Sequence of chain 42.C:
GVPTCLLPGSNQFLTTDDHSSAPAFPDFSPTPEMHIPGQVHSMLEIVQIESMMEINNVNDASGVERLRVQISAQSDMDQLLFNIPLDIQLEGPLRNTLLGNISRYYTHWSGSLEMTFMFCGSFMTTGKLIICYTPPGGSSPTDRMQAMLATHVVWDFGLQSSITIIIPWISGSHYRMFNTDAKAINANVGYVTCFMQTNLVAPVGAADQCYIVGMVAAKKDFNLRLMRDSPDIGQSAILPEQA

Binding-site contacts:
Ligand atom O1B contacts residue TRP97 of chain 42.A at 3.6 Å.
Ligand atom O1A contacts residue ALA149 of chain 42.A at 3.7 Å.
Ligand atom C3B contacts residue LEU226 of chain 42.A at 3.5 Å (hydrophobic).
Ligand atom C3B contacts residue ILE123 of chain 42.A at 3.9 Å (hydrophobic).
Ligand atom C5B contacts residue ILE188 of chain 42.A at 3.6 Å (hydrophobic).
Ligand atom C5A contacts residue PRO173 of chain 42.A at 3.5 Å (hydrophobic).
Ligand atom C31 contacts residue ASN199 of chain 42.A at 3.4 Å.
Ligand atom C2C contacts residue THR101 of chain 42.A at 3.8 Å.
Ligand atom O1 contacts residue MET223 of chain 42.A at 3.6 Å (h-bond).
Ligand atom C4B contacts residue LEU226 of chain 42.A at 3.9 Å (hydrophobic).
Ligand atom O1 contacts residue TYR197 of chain 42.A at 3.9 Å.
Ligand atom C7C contacts residue LEU99 of chain 42.A at 3.5 Å (hydrophobic).
Ligand atom C4A contacts residue TYR151 of chain 42.A at 3.8 Å (hydrophobic).
Ligand atom N2 contacts residue ASN221 of chain 42.A at 3.9 Å.
Ligand atom C5A contacts residue VAL175 of chain 42.A at 3.9 Å (hydrophobic).
Ligand atom C3 contacts residue TYR197 of chain 42.A at 3.7 Å (hydrophobic).
Ligand atom C1B contacts residue LEU99 of chain 42.A at 3.9 Å (hydrophobic).
Ligand atom N3A contacts residue TYR151 of chain 42.A at 3.3 Å.
Ligand atom C4A contacts residue PRO173 of chain 42.A at 3.3 Å (hydrophobic).
Ligand atom C5C contacts residue THR101 of chain 42.A at 3.7 Å.
Ligand atom O1A contacts residue LEU186 of chain 42.A at 3.7 Å.
Ligand atom C5C contacts residue LEU99 of chain 42.A at 3.6 Å (hydrophobic).
Ligand atom O1A contacts residue LEU226 of chain 42.A at 3.8 Å.
Ligand atom C2B contacts residue ILE123 of chain 42.A at 3.5 Å (hydrophobic).
Ligand atom C7C contacts residue ILE123 of chain 42.A at 3.5 Å (hydrophobic).
Ligand atom C6C contacts residue TRP97 of chain 42.A at 3.9 Å (hydrophobic).
Ligand atom C4C contacts residue THR121 of chain 42.A at 3.7 Å.
Ligand atom C31 contacts residue TYR197 of chain 42.A at 3.7 Å (hydrophobic).
Ligand atom C2B contacts residue LEU226 of chain 42.A at 3.6 Å (hydrophobic).
Ligand atom C5 contacts residue TYR197 of chain 42.A at 3.8 Å (hydrophobic).
Ligand atom C5A contacts residue ALA149 of chain 42.A at 3.2 Å (hydrophobic).
Ligand atom C4 contacts residue TYR197 of chain 42.A at 3.6 Å (hydrophobic).
Ligand atom C2A contacts residue LEU186 of chain 42.A at 3.7 Å (hydrophobic).
Ligand atom C4A contacts residue LEU186 of chain 42.A at 3.9 Å (hydrophobic).
Ligand atom C5A contacts residue LEU186 of chain 42.A at 3.6 Å (hydrophobic).
Ligand atom C6B contacts residue ILE188 of chain 42.A at 3.7 Å (hydrophobic).
Ligand atom C6C contacts residue ILE123 of chain 42.A at 3.6 Å (hydrophobic).
Ligand atom O1B contacts residue LEU99 of chain 42.A at 3.1 Å.
Ligand atom C1C contacts residue TYR197 of chain 42.A at 3.7 Å (hydrophobic).
Ligand atom C6C contacts residue LEU99 of chain 42.A at 3.6 Å (hydrophobic).

Sequence of chain 42.A:
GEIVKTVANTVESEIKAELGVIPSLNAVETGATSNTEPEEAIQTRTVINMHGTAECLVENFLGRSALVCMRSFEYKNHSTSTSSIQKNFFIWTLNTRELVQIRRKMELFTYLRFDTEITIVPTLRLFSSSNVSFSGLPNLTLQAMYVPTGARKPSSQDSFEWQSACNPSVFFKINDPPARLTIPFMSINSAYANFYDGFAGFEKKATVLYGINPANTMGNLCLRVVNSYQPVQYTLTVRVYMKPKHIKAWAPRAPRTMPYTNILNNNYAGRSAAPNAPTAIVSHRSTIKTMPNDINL

The small molecule below binds the protein below.
Small molecule (SMILES): Cc1cc(CCCCCCCOc2ccc(C3=NCCO3)cc2)on1